Sequence of chain 2.A:
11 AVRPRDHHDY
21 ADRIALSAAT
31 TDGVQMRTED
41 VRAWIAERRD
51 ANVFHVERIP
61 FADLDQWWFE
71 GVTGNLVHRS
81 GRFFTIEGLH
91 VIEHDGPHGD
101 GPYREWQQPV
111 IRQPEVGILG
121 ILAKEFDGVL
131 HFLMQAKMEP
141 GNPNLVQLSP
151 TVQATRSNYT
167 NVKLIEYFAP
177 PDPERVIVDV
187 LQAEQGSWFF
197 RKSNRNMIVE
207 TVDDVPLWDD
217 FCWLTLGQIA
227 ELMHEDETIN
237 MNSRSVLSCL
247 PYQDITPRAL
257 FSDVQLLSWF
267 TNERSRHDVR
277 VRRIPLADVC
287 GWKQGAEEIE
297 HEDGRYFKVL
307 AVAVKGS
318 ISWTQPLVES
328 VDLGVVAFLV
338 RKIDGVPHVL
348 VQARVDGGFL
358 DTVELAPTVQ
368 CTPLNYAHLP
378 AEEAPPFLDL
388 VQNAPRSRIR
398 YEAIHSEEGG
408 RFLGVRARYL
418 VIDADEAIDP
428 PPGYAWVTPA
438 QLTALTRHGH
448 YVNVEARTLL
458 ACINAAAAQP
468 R

The protein below binds the small molecule below.
Small molecule (SMILES): Cc1cn([C@H]2C[C@H](O)[C@@H](COP(=O)(O)OP(=O)(O)O[C@H]3O[C@H](C)[C@H](O)[C@H](O)[C@H]3O)O2)c(=O)[nH]c1=O

Binding-site contacts:
Ligand atom C1Q contacts residue ARG408 of chain 2.A at 3.5 Å.
Ligand atom O3Q contacts residue ASN238 of chain 2.A at 3.0 Å (h-bond).
Ligand atom N3 contacts residue PHE83 of chain 2.A at 3.7 Å.
Ligand atom C2X contacts residue TRP320 of chain 2.A at 3.5 Å (hydrophobic).
Ligand atom O2B contacts residue TYR159 of chain 2.A at 3.7 Å.
Ligand atom C6Q contacts residue THR155 of chain 2.A at 3.5 Å.
Ligand atom C2 contacts residue TRP320 of chain 2.A at 3.5 Å (hydrophobic).
Ligand atom C6Q contacts residue ALA154 of chain 2.A at 3.5 Å (hydrophobic).
Ligand atom C6Q contacts residue GLY117 of chain 2.A at 3.8 Å.
Ligand atom O1A contacts residue ARG408 of chain 2.A at 2.6 Å (salt-bridge).
Ligand atom O5Q contacts residue THR155 of chain 2.A at 2.9 Å (h-bond).
Ligand atom N1 contacts residue PHE83 of chain 2.A at 3.6 Å.
Ligand atom O3A contacts residue ASN158 of chain 2.A at 3.5 Å (h-bond).
Ligand atom C3Q contacts residue GLU405 of chain 2.A at 3.7 Å.
Ligand atom O1B contacts residue TYR159 of chain 2.A at 2.3 Å (h-bond).
Ligand atom C5 contacts residue PHE83 of chain 2.A at 3.7 Å (hydrophobic).
Ligand atom O3Q contacts residue GLU405 of chain 2.A at 2.8 Å (salt-bridge).
Ligand atom C2 contacts residue PHE83 of chain 2.A at 3.6 Å (hydrophobic).
Ligand atom C2Q contacts residue GLU405 of chain 2.A at 3.6 Å.
Ligand atom O4Q contacts residue ASN200 of chain 2.A at 3.2 Å (h-bond).
Ligand atom C4Q contacts residue ASN238 of chain 2.A at 3.6 Å.
Ligand atom O2Q contacts residue ARG408 of chain 2.A at 3.3 Å (salt-bridge).
Ligand atom C5X contacts residue TYR159 of chain 2.A at 3.2 Å (hydrophobic).
Ligand atom O4 contacts residue HIS78 of chain 2.A at 3.7 Å.
Ligand atom O2B contacts residue THR155 of chain 2.A at 2.8 Å (h-bond).
Ligand atom C4 contacts residue PHE83 of chain 2.A at 3.6 Å (hydrophobic).
Ligand atom O4Q contacts residue GLU405 of chain 2.A at 3.5 Å (salt-bridge).
Ligand atom O4X contacts residue PHE83 of chain 2.A at 3.5 Å.
Ligand atom N3 contacts residue TRP320 of chain 2.A at 3.3 Å.
Ligand atom C6 contacts residue PHE83 of chain 2.A at 3.4 Å (hydrophobic).
Ligand atom O2B contacts residue ASN158 of chain 2.A at 3.0 Å (h-bond).
Ligand atom C5M contacts residue GLN322 of chain 2.A at 3.5 Å.
Ligand atom C5Q contacts residue THR155 of chain 2.A at 3.8 Å.
Ligand atom O4 contacts residue THR321 of chain 2.A at 3.4 Å (h-bond).
Ligand atom O2 contacts residue TRP320 of chain 2.A at 3.5 Å.
Ligand atom O1B contacts residue GLN153 of chain 2.A at 3.5 Å (h-bond).
Ligand atom PB contacts residue TYR159 of chain 2.A at 3.6 Å.
Ligand atom C4 contacts residue TRP320 of chain 2.A at 3.5 Å (hydrophobic).
Ligand atom O4 contacts residue GLN322 of chain 2.A at 3.7 Å.
Ligand atom O4 contacts residue TRP67 of chain 2.A at 2.8 Å (h-bond).